A small-molecule ligand and the protein it binds are described below.
Small molecule (SMILES): CC(=O)N[C@H]1[C@H](O[C@H]2[C@H](O)[C@@H](NC(C)=O)CO[C@@H]2CO)O[C@H](CO)[C@@H](O)[C@@H]1O

Sequence of chain 1.M:
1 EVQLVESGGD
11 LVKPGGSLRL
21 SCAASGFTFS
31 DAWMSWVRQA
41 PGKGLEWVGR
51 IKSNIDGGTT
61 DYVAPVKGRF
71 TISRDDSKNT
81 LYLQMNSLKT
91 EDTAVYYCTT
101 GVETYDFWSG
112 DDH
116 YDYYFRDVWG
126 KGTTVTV

Binding-site contacts:
Ligand atom N2 contacts residue TYS115 of chain 1.M at 3.6 Å.
Ligand atom C8 contacts residue SER120 of chain 1.E at 3.9 Å.
Ligand atom N2 contacts residue GLN100 of chain 1.E at 4.5 Å.
Ligand atom C1 contacts residue TYS115 of chain 1.M at 3.8 Å.
Ligand atom C2 contacts residue TYS115 of chain 1.M at 3.6 Å.
Ligand atom O6 contacts residue ARG131 of chain 1.E at 3.7 Å.
Ligand atom C7 contacts residue ASN122 of chain 1.E at 3.7 Å.
Ligand atom O7 contacts residue GLN100 of chain 1.E at 3.2 Å (h-bond).
Ligand atom N2 contacts residue ASN122 of chain 1.E at 2.9 Å (h-bond).
Ligand atom C6 contacts residue ARG131 of chain 1.E at 3.7 Å.
Ligand atom C3 contacts residue ASN122 of chain 1.E at 3.7 Å.
Ligand atom C8 contacts residue PHE121 of chain 1.E at 3.6 Å (hydrophobic).
Ligand atom O7 contacts residue TYS115 of chain 1.M at 3.5 Å (h-bond).
Ligand atom C8 contacts residue ASN122 of chain 1.E at 3.9 Å.
Ligand atom O5 contacts residue TYS115 of chain 1.M at 4.4 Å.
Ligand atom C7 contacts residue TYS115 of chain 1.M at 3.3 Å.
Ligand atom C1 contacts residue ASN122 of chain 1.E at 1.4 Å.
Ligand atom C8 contacts residue TYS115 of chain 1.M at 3.5 Å.
Ligand atom O3 contacts residue GLN100 of chain 1.E at 4.3 Å.
Ligand atom C2 contacts residue ASN122 of chain 1.E at 2.4 Å.
Ligand atom O7 contacts residue ASN122 of chain 1.E at 4.4 Å.
Ligand atom O5 contacts residue ASN122 of chain 1.E at 2.3 Å (h-bond).
Ligand atom C4 contacts residue ASN122 of chain 1.E at 4.2 Å.
Ligand atom C8 contacts residue THR98 of chain 1.E at 4.0 Å.
Ligand atom O6 contacts residue HIS114 of chain 1.M at 4.1 Å.
Ligand atom C8 contacts residue GLN100 of chain 1.E at 4.0 Å.
Ligand atom C7 contacts residue GLN100 of chain 1.E at 3.7 Å.
Ligand atom O5 contacts residue HIS114 of chain 1.M at 4.2 Å.
Ligand atom C5 contacts residue ASN122 of chain 1.E at 3.6 Å.

Sequence of chain 1.E:
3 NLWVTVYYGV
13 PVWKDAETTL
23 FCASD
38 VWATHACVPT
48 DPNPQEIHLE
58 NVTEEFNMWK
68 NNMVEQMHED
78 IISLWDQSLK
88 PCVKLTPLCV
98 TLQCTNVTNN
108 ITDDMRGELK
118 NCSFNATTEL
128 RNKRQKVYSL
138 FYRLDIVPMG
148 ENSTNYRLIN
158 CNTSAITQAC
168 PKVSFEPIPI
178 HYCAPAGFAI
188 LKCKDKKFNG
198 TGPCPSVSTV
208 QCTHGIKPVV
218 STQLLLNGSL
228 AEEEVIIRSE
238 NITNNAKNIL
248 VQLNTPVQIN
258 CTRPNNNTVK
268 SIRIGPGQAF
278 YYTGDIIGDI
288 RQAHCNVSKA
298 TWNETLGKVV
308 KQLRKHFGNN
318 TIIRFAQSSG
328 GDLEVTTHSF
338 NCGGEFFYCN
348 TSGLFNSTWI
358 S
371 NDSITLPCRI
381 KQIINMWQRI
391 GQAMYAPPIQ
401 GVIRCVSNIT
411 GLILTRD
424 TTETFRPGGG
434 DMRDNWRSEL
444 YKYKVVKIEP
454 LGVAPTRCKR